Sequence of chain 1.C:
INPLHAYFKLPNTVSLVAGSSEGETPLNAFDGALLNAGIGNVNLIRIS

A protein and the small-molecule ligand that binds it are described below.
Small molecule (SMILES): N=C(N)NCCCCN

Sequence of chain 1.E:
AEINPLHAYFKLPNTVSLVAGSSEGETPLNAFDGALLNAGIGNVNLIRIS

Sequence of chain 1.D:
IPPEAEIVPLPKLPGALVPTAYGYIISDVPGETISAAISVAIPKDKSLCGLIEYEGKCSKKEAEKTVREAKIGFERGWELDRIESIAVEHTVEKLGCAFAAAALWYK

Binding-site contacts:
Ligand atom NH1 contacts residue LEU54 of chain 1.D at 4.0 Å.
Ligand atom CA contacts residue PYR1 of chain 1.D at 3.7 Å.
Ligand atom CZ contacts residue PYR1 of chain 1.D at 4.2 Å.
Ligand atom CG contacts residue LEU31 of chain 1.E at 3.6 Å (hydrophobic).
Ligand atom NE contacts residue ASP35 of chain 1.E at 4.2 Å.
Ligand atom N contacts residue PYR1 of chain 1.D at 2.7 Å (h-bond).
Ligand atom NH1 contacts residue ASP35 of chain 1.E at 3.0 Å (salt-bridge).
Ligand atom NE contacts residue PYR1 of chain 1.D at 4.3 Å.
Ligand atom NH1 contacts residue ARG82 of chain 1.D at 4.3 Å.
Ligand atom NE contacts residue SER52 of chain 1.C at 3.0 Å (h-bond).
Ligand atom CD contacts residue LEU31 of chain 1.E at 4.1 Å (hydrophobic).
Ligand atom CZ contacts residue SER52 of chain 1.C at 3.5 Å.
Ligand atom N contacts residue ILE51 of chain 1.C at 4.3 Å.
Ligand atom CB contacts residue SER52 of chain 1.C at 3.8 Å.
Ligand atom CA contacts residue GLU57 of chain 1.D at 3.9 Å.
Ligand atom CD contacts residue SER52 of chain 1.C at 4.1 Å.
Ligand atom NH2 contacts residue VAL46 of chain 1.E at 3.3 Å (h-bond).
Ligand atom CB contacts residue PYR1 of chain 1.D at 3.6 Å.
Ligand atom N contacts residue ALA24 of chain 1.D at 3.8 Å.
Ligand atom CA contacts residue LEU31 of chain 1.E at 3.8 Å (hydrophobic).
Ligand atom NE contacts residue LEU38 of chain 1.E at 3.5 Å.
Ligand atom CZ contacts residue LEU38 of chain 1.E at 3.6 Å (hydrophobic).
Ligand atom NH1 contacts residue GLY44 of chain 1.E at 4.0 Å.
Ligand atom NH2 contacts residue GLY44 of chain 1.E at 4.2 Å.
Ligand atom N contacts residue ILE55 of chain 1.D at 3.5 Å (h-bond).
Ligand atom NH1 contacts residue ILE2 of chain 1.D at 4.1 Å.
Ligand atom CG contacts residue ILE55 of chain 1.D at 4.0 Å (hydrophobic).
Ligand atom N contacts residue GLU57 of chain 1.D at 3.9 Å.
Ligand atom CD contacts residue PHE34 of chain 1.E at 3.9 Å (hydrophobic).
Ligand atom CD contacts residue ASP35 of chain 1.E at 4.0 Å.
Ligand atom CZ contacts residue ASP35 of chain 1.E at 3.8 Å.
Ligand atom NH2 contacts residue LEU38 of chain 1.E at 3.4 Å.
Ligand atom CG contacts residue PYR1 of chain 1.D at 3.5 Å.
Ligand atom NH2 contacts residue SER52 of chain 1.C at 3.1 Å (h-bond).
Ligand atom CG contacts residue MSE56 of chain 1.D at 4.3 Å.
Ligand atom CB contacts residue LEU31 of chain 1.E at 3.6 Å (hydrophobic).
Ligand atom CA contacts residue ILE51 of chain 1.C at 4.3 Å (hydrophobic).
Ligand atom NE contacts residue PHE34 of chain 1.E at 4.0 Å.
Ligand atom NH2 contacts residue ILE2 of chain 1.D at 4.2 Å.
Ligand atom NH1 contacts residue PYR1 of chain 1.D at 3.9 Å.